Sequence of chain 1.A:
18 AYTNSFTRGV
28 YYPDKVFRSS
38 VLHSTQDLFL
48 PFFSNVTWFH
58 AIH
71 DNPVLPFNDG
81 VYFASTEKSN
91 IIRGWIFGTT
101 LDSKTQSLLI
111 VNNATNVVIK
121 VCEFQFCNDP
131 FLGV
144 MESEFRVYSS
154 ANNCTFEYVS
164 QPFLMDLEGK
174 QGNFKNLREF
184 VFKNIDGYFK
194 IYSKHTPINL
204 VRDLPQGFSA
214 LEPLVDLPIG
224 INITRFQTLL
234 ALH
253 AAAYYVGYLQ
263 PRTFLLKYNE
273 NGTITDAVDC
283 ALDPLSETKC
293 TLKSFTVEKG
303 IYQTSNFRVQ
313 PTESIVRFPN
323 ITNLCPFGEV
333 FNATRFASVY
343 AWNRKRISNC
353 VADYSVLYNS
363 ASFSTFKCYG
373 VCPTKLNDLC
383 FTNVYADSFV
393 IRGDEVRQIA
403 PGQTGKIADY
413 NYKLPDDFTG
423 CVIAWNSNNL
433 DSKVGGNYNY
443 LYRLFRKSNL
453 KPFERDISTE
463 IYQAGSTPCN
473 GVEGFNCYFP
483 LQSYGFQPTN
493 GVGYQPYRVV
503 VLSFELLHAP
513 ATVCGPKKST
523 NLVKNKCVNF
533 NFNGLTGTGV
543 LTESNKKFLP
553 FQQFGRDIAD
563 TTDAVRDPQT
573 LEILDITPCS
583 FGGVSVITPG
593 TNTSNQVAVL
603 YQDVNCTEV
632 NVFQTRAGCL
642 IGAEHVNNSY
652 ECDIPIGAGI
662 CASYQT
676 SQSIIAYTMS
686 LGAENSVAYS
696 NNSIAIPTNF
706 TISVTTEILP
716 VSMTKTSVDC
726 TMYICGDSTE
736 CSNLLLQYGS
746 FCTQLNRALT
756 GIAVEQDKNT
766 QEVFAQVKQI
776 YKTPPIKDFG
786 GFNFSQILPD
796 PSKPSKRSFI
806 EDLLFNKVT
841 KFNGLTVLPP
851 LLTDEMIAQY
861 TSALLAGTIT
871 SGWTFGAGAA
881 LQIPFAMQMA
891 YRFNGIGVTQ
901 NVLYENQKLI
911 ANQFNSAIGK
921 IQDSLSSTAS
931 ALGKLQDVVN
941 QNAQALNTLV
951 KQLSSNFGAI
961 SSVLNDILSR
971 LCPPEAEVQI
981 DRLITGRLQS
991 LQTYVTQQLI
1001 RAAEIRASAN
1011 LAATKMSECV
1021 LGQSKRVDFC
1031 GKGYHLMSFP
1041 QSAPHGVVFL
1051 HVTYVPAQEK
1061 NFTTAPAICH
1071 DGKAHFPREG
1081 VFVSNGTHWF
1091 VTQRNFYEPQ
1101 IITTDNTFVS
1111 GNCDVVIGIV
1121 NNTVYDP

The small molecule below binds the protein below.
Small molecule (SMILES): CC(=O)N[C@H]1[C@H](O[C@H]2[C@H](O)[C@@H](NC(C)=O)CO[C@@H]2CO)O[C@H](CO)[C@@H](O)[C@@H]1O

Binding-site contacts:
Ligand atom N2 contacts residue ASN1085 of chain 1.A at 2.8 Å (h-bond).
Ligand atom C4 contacts residue HIS1088 of chain 1.A at 4.3 Å.
Ligand atom O5 contacts residue PHE1090 of chain 1.A at 3.4 Å.
Ligand atom C1 contacts residue ASN1085 of chain 1.A at 1.4 Å.
Ligand atom O5 contacts residue HIS1088 of chain 1.A at 4.3 Å.
Ligand atom C1 contacts residue THR1087 of chain 1.A at 3.6 Å.
Ligand atom O5 contacts residue ASN1085 of chain 1.A at 2.4 Å (h-bond).
Ligand atom C2 contacts residue THR1087 of chain 1.A at 3.6 Å.
Ligand atom C5 contacts residue ASN1085 of chain 1.A at 3.7 Å.
Ligand atom C5 contacts residue HIS1088 of chain 1.A at 3.8 Å.
Ligand atom O7 contacts residue ASN1085 of chain 1.A at 3.5 Å (h-bond).
Ligand atom C2 contacts residue ASN1085 of chain 1.A at 2.4 Å.
Ligand atom N2 contacts residue THR1087 of chain 1.A at 3.0 Å (h-bond).
Ligand atom O4 contacts residue HIS1088 of chain 1.A at 4.4 Å.
Ligand atom C7 contacts residue ASN1085 of chain 1.A at 3.3 Å.
Ligand atom O3 contacts residue THR1087 of chain 1.A at 4.5 Å.
Ligand atom C7 contacts residue HIS1088 of chain 1.A at 4.2 Å.
Ligand atom O7 contacts residue HIS1088 of chain 1.A at 3.2 Å (h-bond).
Ligand atom C8 contacts residue ASN1085 of chain 1.A at 3.4 Å.
Ligand atom C6 contacts residue PHE1090 of chain 1.A at 3.7 Å (hydrophobic).
Ligand atom C7 contacts residue THR1087 of chain 1.A at 4.1 Å.
Ligand atom C3 contacts residue HIS1088 of chain 1.A at 4.0 Å.
Ligand atom C1 contacts residue PHE1090 of chain 1.A at 4.1 Å (hydrophobic).
Ligand atom C8 contacts residue THR1087 of chain 1.A at 4.1 Å.
Ligand atom C3 contacts residue ASN1085 of chain 1.A at 3.7 Å.
Ligand atom C4 contacts residue ASN1085 of chain 1.A at 4.2 Å.
Ligand atom C5 contacts residue PHE1090 of chain 1.A at 3.9 Å (hydrophobic).
Ligand atom C3 contacts residue THR1087 of chain 1.A at 3.8 Å.
Ligand atom C1 contacts residue HIS1088 of chain 1.A at 4.1 Å.
Ligand atom C8 contacts residue HIS1088 of chain 1.A at 4.4 Å.